Sequence of chain 1.E:
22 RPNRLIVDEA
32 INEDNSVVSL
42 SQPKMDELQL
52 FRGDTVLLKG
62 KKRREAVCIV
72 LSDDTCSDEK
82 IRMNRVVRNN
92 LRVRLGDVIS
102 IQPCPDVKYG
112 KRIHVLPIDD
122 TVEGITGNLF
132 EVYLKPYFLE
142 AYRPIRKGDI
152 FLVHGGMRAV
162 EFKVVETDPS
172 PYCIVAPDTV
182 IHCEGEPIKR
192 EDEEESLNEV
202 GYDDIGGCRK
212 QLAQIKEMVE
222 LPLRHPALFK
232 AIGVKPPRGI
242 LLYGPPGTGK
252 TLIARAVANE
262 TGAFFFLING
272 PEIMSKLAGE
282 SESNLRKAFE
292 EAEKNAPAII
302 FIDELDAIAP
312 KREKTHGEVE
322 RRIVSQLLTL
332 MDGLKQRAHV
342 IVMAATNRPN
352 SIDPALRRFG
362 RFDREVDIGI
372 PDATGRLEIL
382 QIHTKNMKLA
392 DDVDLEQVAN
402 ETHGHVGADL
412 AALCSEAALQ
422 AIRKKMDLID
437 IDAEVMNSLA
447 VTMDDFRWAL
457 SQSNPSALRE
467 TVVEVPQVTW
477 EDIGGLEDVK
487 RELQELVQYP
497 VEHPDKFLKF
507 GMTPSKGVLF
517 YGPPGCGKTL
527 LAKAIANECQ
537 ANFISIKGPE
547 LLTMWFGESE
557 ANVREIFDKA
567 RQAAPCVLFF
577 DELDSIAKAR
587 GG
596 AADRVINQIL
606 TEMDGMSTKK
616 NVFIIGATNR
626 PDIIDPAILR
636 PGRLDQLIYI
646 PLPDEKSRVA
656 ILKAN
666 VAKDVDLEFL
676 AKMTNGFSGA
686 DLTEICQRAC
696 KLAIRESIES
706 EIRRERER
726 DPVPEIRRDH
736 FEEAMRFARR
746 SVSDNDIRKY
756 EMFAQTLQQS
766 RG

Sequence of chain 1.F:
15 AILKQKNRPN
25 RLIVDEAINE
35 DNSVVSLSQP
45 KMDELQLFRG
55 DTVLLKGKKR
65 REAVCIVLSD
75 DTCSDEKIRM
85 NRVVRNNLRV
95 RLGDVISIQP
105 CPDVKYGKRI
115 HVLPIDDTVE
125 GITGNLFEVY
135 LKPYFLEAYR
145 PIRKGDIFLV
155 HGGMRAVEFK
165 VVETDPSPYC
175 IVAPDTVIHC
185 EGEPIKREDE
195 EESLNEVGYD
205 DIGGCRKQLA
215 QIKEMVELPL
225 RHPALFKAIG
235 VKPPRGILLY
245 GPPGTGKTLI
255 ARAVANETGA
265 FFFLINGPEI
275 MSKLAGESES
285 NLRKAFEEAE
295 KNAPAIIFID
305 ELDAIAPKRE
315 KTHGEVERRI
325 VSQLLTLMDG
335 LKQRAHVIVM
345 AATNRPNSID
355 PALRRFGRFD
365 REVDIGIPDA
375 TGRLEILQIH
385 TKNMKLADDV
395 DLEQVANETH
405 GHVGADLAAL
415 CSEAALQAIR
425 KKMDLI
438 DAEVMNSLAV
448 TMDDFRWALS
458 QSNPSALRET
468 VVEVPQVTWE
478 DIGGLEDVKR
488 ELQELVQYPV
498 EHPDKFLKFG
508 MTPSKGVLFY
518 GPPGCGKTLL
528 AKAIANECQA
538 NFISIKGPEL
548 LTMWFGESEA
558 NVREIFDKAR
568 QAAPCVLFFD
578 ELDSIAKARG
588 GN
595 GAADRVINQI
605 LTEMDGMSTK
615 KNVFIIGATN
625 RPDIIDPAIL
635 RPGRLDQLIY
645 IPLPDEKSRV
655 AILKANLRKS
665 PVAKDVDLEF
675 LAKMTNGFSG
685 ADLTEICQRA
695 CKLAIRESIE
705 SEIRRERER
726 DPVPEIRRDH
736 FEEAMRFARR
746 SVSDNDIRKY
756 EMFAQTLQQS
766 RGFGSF

A protein and the small-molecule ligand that binds it are described below.
Small molecule (SMILES): Nc1ncnc2c1ncn2[C@@H]1O[C@H](COP(=O)(O)OP(=O)(O)OP(O)(O)=S)[C@@H](O)[C@H]1O

Binding-site contacts:
Ligand atom N1 contacts residue GLY480 of chain 1.E at 3.8 Å.
Ligand atom N3 contacts residue THR688 of chain 1.E at 4.0 Å.
Ligand atom C1' contacts residue THR688 of chain 1.E at 3.8 Å.
Ligand atom S1G contacts residue PRO636 of chain 1.F at 3.8 Å.
Ligand atom PB contacts residue CYS522 of chain 1.E at 3.2 Å.
Ligand atom O2G contacts residue ARG635 of chain 1.F at 3.3 Å.
Ligand atom O3A contacts residue THR525 of chain 1.E at 3.6 Å.
Ligand atom O1B contacts residue THR525 of chain 1.E at 2.7 Å (h-bond).
Ligand atom O1B contacts residue CYS522 of chain 1.E at 3.0 Å (h-bond).
Ligand atom O2A contacts residue PRO520 of chain 1.E at 4.0 Å.
Ligand atom PG contacts residue ARG635 of chain 1.F at 3.8 Å.
Ligand atom O1B contacts residue GLY523 of chain 1.E at 3.9 Å.
Ligand atom S1G contacts residue ARG635 of chain 1.F at 3.7 Å.
Ligand atom C3' contacts residue THR688 of chain 1.E at 4.1 Å.
Ligand atom PB contacts residue LYS524 of chain 1.E at 3.9 Å.
Ligand atom O3B contacts residue LYS524 of chain 1.E at 3.6 Å.
Ligand atom O3G contacts residue GLU578 of chain 1.E at 3.6 Å (salt-bridge).
Ligand atom O3' contacts residue THR688 of chain 1.E at 3.1 Å (h-bond).
Ligand atom O1A contacts residue CYS522 of chain 1.E at 2.9 Å (h-bond).
Ligand atom C6 contacts residue GLY480 of chain 1.E at 3.9 Å.
Ligand atom S1G contacts residue PRO520 of chain 1.E at 3.3 Å (h-bond).
Ligand atom C2 contacts residue SER652 of chain 1.E at 3.6 Å.
Ligand atom N6 contacts residue GLY480 of chain 1.E at 3.4 Å.
Ligand atom O2B contacts residue CYS522 of chain 1.E at 2.4 Å (h-bond).
Ligand atom PB contacts residue THR525 of chain 1.E at 3.7 Å.
Ligand atom PA contacts residue CYS522 of chain 1.E at 4.0 Å.
Ligand atom N7 contacts residue GLY523 of chain 1.E at 3.4 Å.
Ligand atom O3B contacts residue THR525 of chain 1.E at 4.1 Å.
Ligand atom C8 contacts residue LEU526 of chain 1.E at 3.5 Å (hydrophobic).
Ligand atom O2G contacts residue ASP577 of chain 1.E at 3.8 Å.
Ligand atom O2B contacts residue PRO520 of chain 1.E at 2.9 Å (h-bond).
Ligand atom N7 contacts residue CYS522 of chain 1.E at 4.0 Å.
Ligand atom O3G contacts residue ARG635 of chain 1.F at 3.4 Å.
Ligand atom O3G contacts residue ASP577 of chain 1.E at 3.4 Å (salt-bridge).
Ligand atom O2G contacts residue ARG638 of chain 1.F at 3.8 Å.
Ligand atom N1 contacts residue SER652 of chain 1.E at 3.4 Å.
Ligand atom O2' contacts residue ILE656 of chain 1.E at 3.8 Å.
Ligand atom O2' contacts residue THR688 of chain 1.E at 3.3 Å.
Ligand atom N7 contacts residue LEU526 of chain 1.E at 3.5 Å.
Ligand atom O1B contacts residue LYS524 of chain 1.E at 3.3 Å.